Sequence of chain 1.M:
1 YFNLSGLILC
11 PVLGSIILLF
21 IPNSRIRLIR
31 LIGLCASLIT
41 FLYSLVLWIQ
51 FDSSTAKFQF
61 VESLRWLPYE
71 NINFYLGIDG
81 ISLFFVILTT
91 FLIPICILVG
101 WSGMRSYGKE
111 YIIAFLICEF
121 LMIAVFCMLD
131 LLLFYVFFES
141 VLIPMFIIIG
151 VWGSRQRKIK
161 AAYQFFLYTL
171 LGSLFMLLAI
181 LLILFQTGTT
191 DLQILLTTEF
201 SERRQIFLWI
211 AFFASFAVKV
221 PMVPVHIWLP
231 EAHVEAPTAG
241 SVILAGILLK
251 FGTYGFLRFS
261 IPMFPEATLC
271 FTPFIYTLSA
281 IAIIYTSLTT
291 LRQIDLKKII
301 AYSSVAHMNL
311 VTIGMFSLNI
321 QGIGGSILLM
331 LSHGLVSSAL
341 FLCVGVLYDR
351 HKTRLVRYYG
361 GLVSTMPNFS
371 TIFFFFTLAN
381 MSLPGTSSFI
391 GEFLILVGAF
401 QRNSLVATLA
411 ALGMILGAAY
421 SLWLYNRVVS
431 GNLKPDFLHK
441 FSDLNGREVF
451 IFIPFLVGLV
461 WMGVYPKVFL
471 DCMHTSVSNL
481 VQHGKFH

This small molecule binds to this protein.
Small molecule (SMILES): CCCCCCCCCCC(CCCCCCCCCC)(CO[C@H]1O[C@@H](CO)[C@H](O[C@@H]2O[C@@H](CO)[C@H](O)[C@@H](O)[C@@H]2O)[C@@H](O)[C@@H]1O)CO[C@H]1O[C@@H](CO)[C@H](O[C@@H]2O[C@@H](CO)[C@H](O)[C@@H](O)[C@@H]2O)[C@@H](O)[C@H]1O

Sequence of chain 1.BA:
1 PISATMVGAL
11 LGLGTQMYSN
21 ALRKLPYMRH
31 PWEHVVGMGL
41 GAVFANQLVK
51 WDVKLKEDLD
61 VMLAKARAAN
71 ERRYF

Sequence of chain 1.N:
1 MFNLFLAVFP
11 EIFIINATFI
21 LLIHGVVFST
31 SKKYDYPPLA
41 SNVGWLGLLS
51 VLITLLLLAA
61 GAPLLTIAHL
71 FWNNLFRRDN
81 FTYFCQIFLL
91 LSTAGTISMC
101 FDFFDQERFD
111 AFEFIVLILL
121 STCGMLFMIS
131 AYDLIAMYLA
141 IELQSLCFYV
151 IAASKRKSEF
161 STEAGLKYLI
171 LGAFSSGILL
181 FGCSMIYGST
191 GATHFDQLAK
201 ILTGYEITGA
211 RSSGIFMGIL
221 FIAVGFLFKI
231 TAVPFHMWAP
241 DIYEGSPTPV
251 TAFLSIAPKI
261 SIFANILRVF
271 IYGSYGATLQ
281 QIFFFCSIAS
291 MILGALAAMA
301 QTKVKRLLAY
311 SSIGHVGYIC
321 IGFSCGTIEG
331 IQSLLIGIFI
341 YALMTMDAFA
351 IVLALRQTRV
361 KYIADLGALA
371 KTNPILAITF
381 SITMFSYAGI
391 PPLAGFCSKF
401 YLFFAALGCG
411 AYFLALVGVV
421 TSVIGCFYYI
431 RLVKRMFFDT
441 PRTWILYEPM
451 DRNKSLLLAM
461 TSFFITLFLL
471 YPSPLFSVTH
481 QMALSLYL

Binding-site contacts:
Ligand atom C3 contacts residue ARG65 of chain 1.M at 3.6 Å.
Ligand atom CBG contacts residue ILE2 of chain 1.BA at 3.7 Å (hydrophobic).
Ligand atom CBR contacts residue ALA4 of chain 1.BA at 3.8 Å (hydrophobic).
Ligand atom CAB contacts residue PTY1 of chain 1.IB at 3.7 Å.
Ligand atom CBA contacts residue LEU470 of chain 1.N at 3.8 Å (hydrophobic).
Ligand atom O3 contacts residue ARG65 of chain 1.M at 2.7 Å (salt-bridge).
Ligand atom OAS contacts residue GLU70 of chain 1.M at 2.3 Å (salt-bridge).
Ligand atom CCL contacts residue SER3 of chain 1.BA at 3.6 Å.
Ligand atom CCH contacts residue SER3 of chain 1.BA at 3.7 Å.
Ligand atom CBM contacts residue LYS56 of chain 1.BA at 3.6 Å.
Ligand atom CCF contacts residue VAL49 of chain 1.BA at 3.8 Å (hydrophobic).
Ligand atom CAB contacts residue GLY41 of chain 1.BA at 3.6 Å.
Ligand atom CAZ contacts residue PTY1 of chain 1.IB at 3.7 Å.
Ligand atom OAP contacts residue ILE2 of chain 1.BA at 3.3 Å (h-bond).
Ligand atom CBM contacts residue ARG65 of chain 1.M at 3.8 Å.
Ligand atom OBX contacts residue VAL49 of chain 1.BA at 3.5 Å.
Ligand atom CBI contacts residue LEU64 of chain 1.M at 3.6 Å (hydrophobic).
Ligand atom CCL contacts residue ILE2 of chain 1.BA at 3.6 Å (hydrophobic).
Ligand atom CBS contacts residue TYR471 of chain 1.N at 4.0 Å (hydrophobic).
Ligand atom CCT contacts residue GLU70 of chain 1.M at 3.7 Å.
Ligand atom O6 contacts residue VAL53 of chain 1.BA at 3.6 Å.
Ligand atom CBJ contacts residue VAL7 of chain 1.BA at 3.8 Å (hydrophobic).
Ligand atom CAW contacts residue LEU467 of chain 1.N at 3.5 Å (hydrophobic).
Ligand atom CCJ contacts residue ALA4 of chain 1.BA at 3.7 Å (hydrophobic).
Ligand atom OAN contacts residue SER3 of chain 1.BA at 3.4 Å.
Ligand atom CAA contacts residue LEU467 of chain 1.N at 3.8 Å (hydrophobic).
Ligand atom C4 contacts residue ARG65 of chain 1.M at 3.9 Å.
Ligand atom O3 contacts residue TYR471 of chain 1.N at 3.2 Å.
Ligand atom CCL contacts residue ALA4 of chain 1.BA at 3.7 Å (hydrophobic).
Ligand atom CAY contacts residue TYR471 of chain 1.N at 3.8 Å (hydrophobic).
Ligand atom OAI contacts residue LYS56 of chain 1.BA at 3.3 Å.
Ligand atom CAB contacts residue PHE44 of chain 1.BA at 3.7 Å (hydrophobic).
Ligand atom CAX contacts residue PTY1 of chain 1.IB at 3.8 Å.
Ligand atom CBK contacts residue ILE2 of chain 1.BA at 3.6 Å (hydrophobic).
Ligand atom CBL contacts residue VAL49 of chain 1.BA at 3.9 Å (hydrophobic).
Ligand atom CBB contacts residue LEU48 of chain 1.BA at 3.7 Å (hydrophobic).
Ligand atom CBF contacts residue LEU11 of chain 1.BA at 3.9 Å (hydrophobic).
Ligand atom CBD contacts residue ALA45 of chain 1.BA at 3.7 Å (hydrophobic).
Ligand atom CBR contacts residue VAL49 of chain 1.BA at 3.6 Å (hydrophobic).
Ligand atom CAX contacts residue LEU11 of chain 1.BA at 3.7 Å (hydrophobic).